Sequence of chain 1.B:
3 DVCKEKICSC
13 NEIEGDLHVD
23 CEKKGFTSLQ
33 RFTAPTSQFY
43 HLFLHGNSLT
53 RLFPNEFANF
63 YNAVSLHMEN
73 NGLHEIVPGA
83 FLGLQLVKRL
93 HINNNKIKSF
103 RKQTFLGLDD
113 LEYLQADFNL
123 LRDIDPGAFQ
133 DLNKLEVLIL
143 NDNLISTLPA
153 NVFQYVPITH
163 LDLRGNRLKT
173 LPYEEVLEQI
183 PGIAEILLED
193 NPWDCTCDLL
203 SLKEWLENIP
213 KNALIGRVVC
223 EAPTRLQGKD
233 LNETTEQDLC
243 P

A protein and the small-molecule ligand that binds it are described below.
Small molecule (SMILES): CC(=O)N[C@@H]1[C@@H](O)[C@H](O)[C@@H](CO)O[C@H]1O

Binding-site contacts:
Ligand atom C7 contacts residue ASN234 of chain 1.B at 4.2 Å.
Ligand atom N2 contacts residue ASN234 of chain 1.B at 3.9 Å.
Ligand atom N2 contacts residue GLU235 of chain 1.B at 4.1 Å.
Ligand atom O7 contacts residue GLU235 of chain 1.B at 3.8 Å.
Ligand atom C2 contacts residue ASN234 of chain 1.B at 3.7 Å.
Ligand atom O5 contacts residue ASN234 of chain 1.B at 3.3 Å (h-bond).
Ligand atom C8 contacts residue ASN234 of chain 1.B at 4.4 Å.
Ligand atom C7 contacts residue GLU235 of chain 1.B at 4.1 Å.
Ligand atom C1 contacts residue ASN234 of chain 1.B at 2.6 Å.